A small-molecule ligand and the protein it binds are described below.
Small molecule (SMILES): Nc1nc2c(ncn2[C@@H]2O[C@H](CO[P](=O)(O)O[P](=O)(O)CP(=O)(O)O)[C@@H](O)[C@H]2O)c(=O)[nH]1

Binding-site contacts:
Ligand atom O1A contacts residue THR18 of chain 1.A at 2.8 Å (h-bond).
Ligand atom O4' contacts residue MET121 of chain 1.A at 3.5 Å.
Ligand atom PG contacts residue MG1 of chain 1.D at 3.3 Å.
Ligand atom C8 contacts residue THR151 of chain 1.A at 3.6 Å.
Ligand atom N9 contacts residue THR151 of chain 1.A at 3.4 Å.
Ligand atom O6 contacts residue THR151 of chain 1.A at 3.5 Å (h-bond).
Ligand atom C6 contacts residue THR151 of chain 1.A at 3.2 Å.
Ligand atom O1A contacts residue GLY15 of chain 1.A at 3.1 Å.
Ligand atom O1B contacts residue LYS16 of chain 1.A at 3.2 Å.
Ligand atom C2' contacts residue THR151 of chain 1.A at 3.6 Å.
Ligand atom N9 contacts residue MET121 of chain 1.A at 3.4 Å.
Ligand atom O2G contacts residue MG1 of chain 1.D at 2.0 Å.
Ligand atom O6 contacts residue MET121 of chain 1.A at 3.4 Å.
Ligand atom O3G contacts residue LYS16 of chain 1.A at 3.3 Å (salt-bridge).
Ligand atom N3 contacts residue MET121 of chain 1.A at 3.5 Å.
Ligand atom C4 contacts residue THR151 of chain 1.A at 3.4 Å.
Ligand atom O2' contacts residue THR151 of chain 1.A at 3.0 Å.
Ligand atom PB contacts residue MG1 of chain 1.D at 3.5 Å.
Ligand atom N1 contacts residue THR151 of chain 1.A at 3.6 Å.
Ligand atom C2' contacts residue THR18 of chain 1.A at 3.5 Å.
Ligand atom C5' contacts residue ASN13 of chain 1.A at 3.1 Å.
Ligand atom O2B contacts residue THR17 of chain 1.A at 2.6 Å (h-bond).
Ligand atom O6 contacts residue ASP123 of chain 1.A at 2.8 Å (salt-bridge).
Ligand atom N1 contacts residue ASP123 of chain 1.A at 2.9 Å (salt-bridge).
Ligand atom C4 contacts residue MET121 of chain 1.A at 3.2 Å (hydrophobic).
Ligand atom O1A contacts residue LYS16 of chain 1.A at 3.6 Å.
Ligand atom N7 contacts residue ASN120 of chain 1.A at 3.3 Å (h-bond).
Ligand atom O6 contacts residue VAL149 of chain 1.A at 3.1 Å.
Ligand atom O1B contacts residue ASN13 of chain 1.A at 3.4 Å (h-bond).
Ligand atom O3A contacts residue GLY15 of chain 1.A at 3.3 Å (h-bond).
Ligand atom C3B contacts residue ASN13 of chain 1.A at 3.4 Å.
Ligand atom O2A contacts residue THR17 of chain 1.A at 3.3 Å.
Ligand atom C5 contacts residue THR151 of chain 1.A at 3.3 Å.
Ligand atom O2B contacts residue MG1 of chain 1.D at 2.2 Å.
Ligand atom O3A contacts residue LYS16 of chain 1.A at 3.3 Å (salt-bridge).
Ligand atom O1B contacts residue SER14 of chain 1.A at 3.4 Å (h-bond).
Ligand atom C8 contacts residue GLY15 of chain 1.A at 3.5 Å.
Ligand atom O3G contacts residue ASN13 of chain 1.A at 3.7 Å.
Ligand atom C5 contacts residue MET121 of chain 1.A at 3.6 Å (hydrophobic).
Ligand atom C6 contacts residue ASP123 of chain 1.A at 3.2 Å.

Sequence of chain 1.A:
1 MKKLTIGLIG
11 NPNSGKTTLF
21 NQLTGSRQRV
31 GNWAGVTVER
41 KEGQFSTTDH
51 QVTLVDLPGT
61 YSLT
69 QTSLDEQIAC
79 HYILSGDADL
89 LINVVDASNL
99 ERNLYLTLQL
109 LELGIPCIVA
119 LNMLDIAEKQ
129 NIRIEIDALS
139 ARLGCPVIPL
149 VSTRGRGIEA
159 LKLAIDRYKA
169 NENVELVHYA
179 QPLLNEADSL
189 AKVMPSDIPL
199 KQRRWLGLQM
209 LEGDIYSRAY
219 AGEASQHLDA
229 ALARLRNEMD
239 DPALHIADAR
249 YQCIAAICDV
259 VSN